A protein and the small-molecule ligand that binds it are described below.
Small molecule (SMILES): CC(=O)N[C@H]1[C@H](O[C@H]2[C@H](O)[C@@H](NC(C)=O)CO[C@@H]2CO)O[C@H](CO)[C@@H](O)[C@@H]1O

Sequence of chain 1.A:
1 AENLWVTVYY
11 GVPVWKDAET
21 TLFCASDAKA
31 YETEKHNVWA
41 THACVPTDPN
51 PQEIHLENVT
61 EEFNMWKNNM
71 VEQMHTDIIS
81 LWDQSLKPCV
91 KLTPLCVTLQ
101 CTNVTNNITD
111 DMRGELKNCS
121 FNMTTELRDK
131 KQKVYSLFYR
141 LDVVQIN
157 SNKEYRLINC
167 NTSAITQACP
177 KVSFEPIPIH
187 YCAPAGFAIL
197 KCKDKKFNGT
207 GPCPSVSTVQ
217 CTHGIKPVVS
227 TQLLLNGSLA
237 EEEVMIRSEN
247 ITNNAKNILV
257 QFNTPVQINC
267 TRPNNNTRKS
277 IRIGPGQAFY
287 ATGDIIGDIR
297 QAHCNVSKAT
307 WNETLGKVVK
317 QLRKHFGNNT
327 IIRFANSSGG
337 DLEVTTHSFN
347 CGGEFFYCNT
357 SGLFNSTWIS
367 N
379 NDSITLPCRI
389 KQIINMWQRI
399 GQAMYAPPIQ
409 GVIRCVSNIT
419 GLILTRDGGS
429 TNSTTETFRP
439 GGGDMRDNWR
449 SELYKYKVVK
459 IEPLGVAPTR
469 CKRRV

Binding-site contacts:
Ligand atom C1 contacts residue ASN122 of chain 1.A at 1.4 Å.
Ligand atom C3 contacts residue ASN122 of chain 1.A at 3.8 Å.
Ligand atom O5 contacts residue LYS131 of chain 1.A at 4.2 Å.
Ligand atom O6 contacts residue LYS131 of chain 1.A at 2.5 Å (salt-bridge).
Ligand atom C5 contacts residue LYS131 of chain 1.A at 4.4 Å.
Ligand atom C7 contacts residue GLN100 of chain 1.A at 4.1 Å.
Ligand atom C7 contacts residue LYS133 of chain 1.A at 4.3 Å.
Ligand atom O7 contacts residue ASN122 of chain 1.A at 4.3 Å.
Ligand atom C7 contacts residue ASN122 of chain 1.A at 3.4 Å.
Ligand atom O7 contacts residue PHE121 of chain 1.A at 4.0 Å.
Ligand atom C5 contacts residue ASN122 of chain 1.A at 3.6 Å.
Ligand atom O7 contacts residue LYS133 of chain 1.A at 3.9 Å.
Ligand atom O7 contacts residue SER120 of chain 1.A at 3.8 Å.
Ligand atom C6 contacts residue LYS131 of chain 1.A at 3.5 Å.
Ligand atom O7 contacts residue THR98 of chain 1.A at 4.4 Å.
Ligand atom C8 contacts residue THR98 of chain 1.A at 3.3 Å.
Ligand atom O7 contacts residue GLN100 of chain 1.A at 3.2 Å.
Ligand atom N2 contacts residue LYS133 of chain 1.A at 3.9 Å.
Ligand atom C4 contacts residue ASN122 of chain 1.A at 4.2 Å.
Ligand atom C2 contacts residue ASN122 of chain 1.A at 2.5 Å.
Ligand atom C8 contacts residue ASN122 of chain 1.A at 3.5 Å.
Ligand atom O5 contacts residue ASN122 of chain 1.A at 2.3 Å (h-bond).
Ligand atom N2 contacts residue ASN122 of chain 1.A at 2.9 Å (h-bond).